Sequence of chain 2.A:
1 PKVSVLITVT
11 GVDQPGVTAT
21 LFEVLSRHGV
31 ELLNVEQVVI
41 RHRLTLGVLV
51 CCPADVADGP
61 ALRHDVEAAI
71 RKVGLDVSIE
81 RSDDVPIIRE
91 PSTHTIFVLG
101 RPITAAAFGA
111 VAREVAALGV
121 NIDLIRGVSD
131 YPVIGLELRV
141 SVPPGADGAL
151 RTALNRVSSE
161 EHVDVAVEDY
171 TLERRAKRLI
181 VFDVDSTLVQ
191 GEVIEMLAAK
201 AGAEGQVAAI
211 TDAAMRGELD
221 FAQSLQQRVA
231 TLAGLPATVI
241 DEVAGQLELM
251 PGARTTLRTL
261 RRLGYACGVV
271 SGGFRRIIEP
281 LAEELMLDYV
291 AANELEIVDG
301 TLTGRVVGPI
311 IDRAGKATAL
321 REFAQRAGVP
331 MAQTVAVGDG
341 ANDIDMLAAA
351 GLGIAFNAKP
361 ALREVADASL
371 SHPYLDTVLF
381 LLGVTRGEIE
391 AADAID

Binding-site contacts:
Ligand atom OG contacts residue VAL17 of chain 2.A at 4.1 Å.
Ligand atom O contacts residue VAL120 of chain 1.A at 4.2 Å.
Ligand atom N contacts residue ILE122 of chain 1.A at 3.6 Å (h-bond).
Ligand atom OXT contacts residue THR18 of chain 2.A at 3.8 Å.
Ligand atom CB contacts residue ASP13 of chain 2.A at 3.1 Å.
Ligand atom C contacts residue ILE122 of chain 1.A at 3.6 Å (hydrophobic).
Ligand atom N contacts residue VAL39 of chain 2.A at 3.6 Å.
Ligand atom OG contacts residue THR18 of chain 2.A at 3.7 Å.
Ligand atom OG contacts residue PRO15 of chain 2.A at 4.5 Å.
Ligand atom OXT contacts residue ILE122 of chain 1.A at 3.3 Å.
Ligand atom OG contacts residue ASP13 of chain 2.A at 4.0 Å.
Ligand atom C contacts residue ASN121 of chain 1.A at 4.2 Å.
Ligand atom N contacts residue ASP13 of chain 2.A at 3.0 Å (salt-bridge).
Ligand atom OXT contacts residue GLN37 of chain 2.A at 3.5 Å (h-bond).
Ligand atom OG contacts residue GLY16 of chain 2.A at 4.0 Å.
Ligand atom CA contacts residue ILE122 of chain 1.A at 4.3 Å (hydrophobic).
Ligand atom OG contacts residue GLN14 of chain 2.A at 3.5 Å (h-bond).
Ligand atom O contacts residue ILE122 of chain 1.A at 3.3 Å (h-bond).
Ligand atom N contacts residue GLN37 of chain 2.A at 4.2 Å.
Ligand atom O contacts residue ASN121 of chain 1.A at 3.5 Å.
Ligand atom CB contacts residue GLN14 of chain 2.A at 3.1 Å.
Ligand atom CA contacts residue ASP13 of chain 2.A at 3.6 Å.
Ligand atom CB contacts residue GLY16 of chain 2.A at 4.4 Å.
Ligand atom CB contacts residue PRO15 of chain 2.A at 4.1 Å (hydrophobic).

The small molecule below binds the protein below.
Small molecule (SMILES): N[C@@H](CO)C(=O)O

Sequence of chain 1.A:
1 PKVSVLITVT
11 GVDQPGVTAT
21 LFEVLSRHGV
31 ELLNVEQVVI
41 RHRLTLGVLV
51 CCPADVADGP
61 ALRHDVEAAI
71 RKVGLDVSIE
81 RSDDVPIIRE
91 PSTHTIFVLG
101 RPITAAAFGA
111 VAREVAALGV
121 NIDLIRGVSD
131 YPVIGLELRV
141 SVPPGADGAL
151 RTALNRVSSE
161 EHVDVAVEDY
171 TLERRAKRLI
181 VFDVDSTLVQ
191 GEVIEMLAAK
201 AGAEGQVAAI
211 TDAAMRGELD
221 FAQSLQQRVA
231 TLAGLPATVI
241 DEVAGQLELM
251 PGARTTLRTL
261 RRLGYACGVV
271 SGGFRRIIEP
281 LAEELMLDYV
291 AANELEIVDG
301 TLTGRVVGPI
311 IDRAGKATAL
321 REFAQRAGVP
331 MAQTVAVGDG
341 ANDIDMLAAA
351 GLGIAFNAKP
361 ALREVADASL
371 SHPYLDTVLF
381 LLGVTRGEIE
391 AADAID